Sequence of chain 1.A:
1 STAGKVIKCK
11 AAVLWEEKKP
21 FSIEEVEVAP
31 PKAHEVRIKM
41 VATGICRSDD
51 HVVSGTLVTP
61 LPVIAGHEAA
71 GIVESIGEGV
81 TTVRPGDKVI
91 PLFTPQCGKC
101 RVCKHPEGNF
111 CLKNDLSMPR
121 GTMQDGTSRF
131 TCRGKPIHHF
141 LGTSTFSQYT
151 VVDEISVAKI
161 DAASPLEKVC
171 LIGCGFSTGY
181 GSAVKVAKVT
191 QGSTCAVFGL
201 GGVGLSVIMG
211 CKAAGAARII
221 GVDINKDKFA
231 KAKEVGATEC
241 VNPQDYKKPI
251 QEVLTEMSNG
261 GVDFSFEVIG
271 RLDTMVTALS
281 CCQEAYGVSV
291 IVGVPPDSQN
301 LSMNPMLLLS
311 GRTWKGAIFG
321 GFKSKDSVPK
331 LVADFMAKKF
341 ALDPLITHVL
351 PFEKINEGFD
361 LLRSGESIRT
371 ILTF

This small molecule binds to this protein.
Small molecule (SMILES): OCc1c(F)c(F)c(F)c(F)c1F

Sequence of chain 1.B:
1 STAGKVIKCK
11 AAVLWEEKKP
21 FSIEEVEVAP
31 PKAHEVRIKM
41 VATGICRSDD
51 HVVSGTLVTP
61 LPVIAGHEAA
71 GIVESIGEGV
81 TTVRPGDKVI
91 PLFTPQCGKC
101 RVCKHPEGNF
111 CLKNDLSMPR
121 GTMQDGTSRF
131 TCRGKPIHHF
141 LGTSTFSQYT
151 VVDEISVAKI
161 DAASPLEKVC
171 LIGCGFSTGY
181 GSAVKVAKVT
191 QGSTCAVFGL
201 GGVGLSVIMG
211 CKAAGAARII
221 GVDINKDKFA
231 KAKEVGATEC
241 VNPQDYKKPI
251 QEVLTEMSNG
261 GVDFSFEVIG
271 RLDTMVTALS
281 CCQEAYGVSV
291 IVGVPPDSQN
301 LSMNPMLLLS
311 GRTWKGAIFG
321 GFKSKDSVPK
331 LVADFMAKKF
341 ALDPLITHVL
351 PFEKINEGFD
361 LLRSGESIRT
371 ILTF

Binding-site contacts:
Ligand atom C7 contacts residue PHE93 of chain 1.A at 3.6 Å (hydrophobic).
Ligand atom F4 contacts residue LEU57 of chain 1.A at 3.3 Å.
Ligand atom C5 contacts residue LEU141 of chain 1.A at 3.8 Å (hydrophobic).
Ligand atom F4 contacts residue LEU116 of chain 1.A at 3.9 Å.
Ligand atom C4 contacts residue LEU57 of chain 1.A at 3.9 Å (hydrophobic).
Ligand atom O1 contacts residue HIS67 of chain 1.A at 3.1 Å (h-bond).
Ligand atom O1 contacts residue CYS174 of chain 1.A at 3.4 Å (h-bond).
Ligand atom O1 contacts residue CYS46 of chain 1.A at 3.4 Å (h-bond).
Ligand atom F5 contacts residue LEU141 of chain 1.A at 3.3 Å.
Ligand atom C1 contacts residue PHE93 of chain 1.A at 4.0 Å (hydrophobic).
Ligand atom C5 contacts residue LEU57 of chain 1.A at 3.6 Å (hydrophobic).
Ligand atom F3 contacts residue VAL294 of chain 1.A at 3.5 Å.
Ligand atom C7 contacts residue SER48 of chain 1.A at 3.5 Å.
Ligand atom C3 contacts residue LEU116 of chain 1.A at 3.7 Å (hydrophobic).
Ligand atom O1 contacts residue ZN1 of chain 1.C at 1.9 Å.
Ligand atom C3 contacts residue VAL294 of chain 1.A at 3.5 Å (hydrophobic).
Ligand atom C4 contacts residue LEU116 of chain 1.A at 3.8 Å (hydrophobic).
Ligand atom C6 contacts residue SER48 of chain 1.A at 3.5 Å.
Ligand atom F5 contacts residue LEU57 of chain 1.A at 3.2 Å.
Ligand atom F6 contacts residue HIS67 of chain 1.A at 3.3 Å.
Ligand atom F3 contacts residue LEU116 of chain 1.A at 3.7 Å.
Ligand atom C2 contacts residue VAL294 of chain 1.A at 3.7 Å (hydrophobic).
Ligand atom F2 contacts residue ILE318 of chain 1.A at 3.7 Å.
Ligand atom F6 contacts residue SER48 of chain 1.A at 3.2 Å.
Ligand atom C2 contacts residue SER48 of chain 1.A at 4.0 Å.
Ligand atom O1 contacts residue NAJ1 of chain 1.E at 2.9 Å.
Ligand atom F3 contacts residue LEU309 of chain 1.B at 3.7 Å.
Ligand atom C7 contacts residue HIS67 of chain 1.A at 3.6 Å.
Ligand atom C1 contacts residue SER48 of chain 1.A at 3.3 Å.
Ligand atom F3 contacts residue ILE318 of chain 1.A at 3.5 Å.
Ligand atom C7 contacts residue CYS174 of chain 1.A at 3.7 Å (hydrophobic).
Ligand atom C2 contacts residue NAJ1 of chain 1.E at 4.0 Å.
Ligand atom F2 contacts residue NAJ1 of chain 1.E at 2.8 Å.
Ligand atom F2 contacts residue VAL294 of chain 1.A at 3.8 Å.
Ligand atom F6 contacts residue LEU141 of chain 1.A at 3.2 Å.
Ligand atom C6 contacts residue LEU141 of chain 1.A at 3.7 Å (hydrophobic).
Ligand atom C7 contacts residue ZN1 of chain 1.C at 2.9 Å.
Ligand atom F5 contacts residue PHE140 of chain 1.A at 3.3 Å.
Ligand atom C7 contacts residue NAJ1 of chain 1.E at 3.3 Å.
Ligand atom O1 contacts residue SER48 of chain 1.A at 2.5 Å (h-bond).